A small-molecule ligand and the protein it binds are described below.
Small molecule (SMILES): O=C(COP(=O)(O)O)NO

Sequence of chain 2.L:
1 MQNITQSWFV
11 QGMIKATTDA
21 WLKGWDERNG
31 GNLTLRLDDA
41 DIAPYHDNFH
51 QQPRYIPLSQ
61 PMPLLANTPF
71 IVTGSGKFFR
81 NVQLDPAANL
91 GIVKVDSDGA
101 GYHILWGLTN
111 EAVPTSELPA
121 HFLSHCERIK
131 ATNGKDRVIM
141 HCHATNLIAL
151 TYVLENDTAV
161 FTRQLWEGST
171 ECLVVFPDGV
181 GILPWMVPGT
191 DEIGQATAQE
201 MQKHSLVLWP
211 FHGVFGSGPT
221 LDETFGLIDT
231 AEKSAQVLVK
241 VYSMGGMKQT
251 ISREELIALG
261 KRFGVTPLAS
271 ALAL

Binding-site contacts:
Ligand atom O1 contacts residue ZN1 of chain 2.QA at 2.2 Å.
Ligand atom P contacts residue ASN32 of chain 2.L at 3.7 Å.
Ligand atom O1 contacts residue GLY31 of chain 2.L at 2.8 Å (h-bond).
Ligand atom O2 contacts residue TRP209 of chain 2.L at 4.0 Å.
Ligand atom O1 contacts residue HIS141 of chain 2.L at 3.3 Å (h-bond).
Ligand atom C1 contacts residue GLY31 of chain 2.L at 3.8 Å.
Ligand atom O4P contacts residue GLY76 of chain 2.L at 3.6 Å (h-bond).
Ligand atom O3P contacts residue ASN29 of chain 2.L at 2.8 Å (h-bond).
Ligand atom O2 contacts residue HIS141 of chain 2.L at 3.1 Å (h-bond).
Ligand atom O4P contacts residue THR115 of chain 2.L at 3.7 Å.
Ligand atom N2 contacts residue GLU117 of chain 2.L at 3.1 Å (salt-bridge).
Ligand atom O2P contacts residue GLY31 of chain 2.L at 3.5 Å (h-bond).
Ligand atom O2P contacts residue THR115 of chain 2.L at 2.4 Å (h-bond).
Ligand atom O1 contacts residue GLY30 of chain 2.L at 3.6 Å.
Ligand atom O1 contacts residue HIS143 of chain 2.L at 3.0 Å (h-bond).
Ligand atom O1P contacts residue SER116 of chain 2.L at 3.8 Å.
Ligand atom P contacts residue ASN29 of chain 2.L at 3.7 Å.
Ligand atom O2 contacts residue ZN1 of chain 2.QA at 2.2 Å.
Ligand atom O3P contacts residue GLY74 of chain 2.L at 3.9 Å.
Ligand atom O2P contacts residue ASN32 of chain 2.L at 2.6 Å (h-bond).
Ligand atom C1 contacts residue HIS141 of chain 2.L at 3.9 Å.
Ligand atom O1P contacts residue ASN32 of chain 2.L at 3.3 Å (h-bond).
Ligand atom P contacts residue GLY76 of chain 2.L at 3.9 Å.
Ligand atom C2 contacts residue ASN29 of chain 2.L at 3.4 Å.
Ligand atom P contacts residue THR115 of chain 2.L at 3.7 Å.
Ligand atom O4P contacts residue SER116 of chain 2.L at 2.9 Å (h-bond).
Ligand atom O1P contacts residue ASN29 of chain 2.L at 3.8 Å.
Ligand atom N2 contacts residue HIS212 of chain 2.L at 3.9 Å.
Ligand atom C1 contacts residue ZN1 of chain 2.QA at 2.7 Å.
Ligand atom O1 contacts residue ASN32 of chain 2.L at 3.8 Å.
Ligand atom C1 contacts residue ASN32 of chain 2.L at 3.5 Å.
Ligand atom O4P contacts residue SER75 of chain 2.L at 3.3 Å (h-bond).
Ligand atom C2 contacts residue ASN32 of chain 2.L at 3.6 Å.
Ligand atom O2 contacts residue GLU117 of chain 2.L at 2.5 Å (salt-bridge).
Ligand atom N2 contacts residue HIS141 of chain 2.L at 3.9 Å.
Ligand atom O3P contacts residue GLY76 of chain 2.L at 3.1 Å (h-bond).
Ligand atom N2 contacts residue ZN1 of chain 2.QA at 2.8 Å.
Ligand atom O2 contacts residue HIS212 of chain 2.L at 2.9 Å (h-bond).
Ligand atom N2 contacts residue ASN32 of chain 2.L at 3.7 Å.
Ligand atom C1 contacts residue HIS143 of chain 2.L at 4.0 Å.